This protein binds this small molecule.
Small molecule (SMILES): O=C(O)c1cc(=O)[nH]c(=O)[nH]1

Sequence of chain 1.A:
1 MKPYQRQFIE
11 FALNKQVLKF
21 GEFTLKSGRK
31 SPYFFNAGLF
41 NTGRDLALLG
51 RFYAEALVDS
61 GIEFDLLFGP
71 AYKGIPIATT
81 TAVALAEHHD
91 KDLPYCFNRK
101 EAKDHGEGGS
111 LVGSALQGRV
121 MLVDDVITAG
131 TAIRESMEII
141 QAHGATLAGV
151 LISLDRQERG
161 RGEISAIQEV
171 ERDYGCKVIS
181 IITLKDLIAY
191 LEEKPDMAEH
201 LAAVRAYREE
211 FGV

Binding-site contacts:
Ligand atom O72 contacts residue THR128 of chain 1.A at 3.6 Å.
Ligand atom N1 contacts residue PHE34 of chain 1.A at 3.8 Å.
Ligand atom O4 contacts residue PHE35 of chain 1.A at 3.2 Å (h-bond).
Ligand atom C4 contacts residue ARG156 of chain 1.A at 3.6 Å.
Ligand atom O2 contacts residue PHE35 of chain 1.A at 3.6 Å (h-bond).
Ligand atom C2 contacts residue PHE35 of chain 1.A at 3.7 Å (hydrophobic).
Ligand atom C5 contacts residue LEU25 of chain 1.A at 3.7 Å (hydrophobic).
Ligand atom C4 contacts residue PHE35 of chain 1.A at 3.8 Å (hydrophobic).
Ligand atom C6 contacts residue ARG156 of chain 1.A at 4.4 Å.
Ligand atom O4 contacts residue PHE34 of chain 1.A at 3.8 Å.
Ligand atom C2 contacts residue PHE34 of chain 1.A at 3.5 Å (hydrophobic).
Ligand atom O72 contacts residue LYS26 of chain 1.A at 4.3 Å.
Ligand atom C7 contacts residue THR128 of chain 1.A at 3.7 Å.
Ligand atom C2 contacts residue VAL126 of chain 1.A at 4.2 Å (hydrophobic).
Ligand atom C6 contacts residue THR128 of chain 1.A at 3.9 Å.
Ligand atom O71 contacts residue LYS26 of chain 1.A at 2.9 Å (salt-bridge).
Ligand atom O71 contacts residue THR128 of chain 1.A at 4.2 Å.
Ligand atom N1 contacts residue THR128 of chain 1.A at 3.6 Å.
Ligand atom O72 contacts residue LEU25 of chain 1.A at 3.9 Å.
Ligand atom C5 contacts residue PHE34 of chain 1.A at 3.7 Å (hydrophobic).
Ligand atom O4 contacts residue ARG156 of chain 1.A at 2.8 Å (salt-bridge).
Ligand atom C6 contacts residue PHE34 of chain 1.A at 3.8 Å (hydrophobic).
Ligand atom N3 contacts residue PHE35 of chain 1.A at 2.9 Å (h-bond).
Ligand atom O2 contacts residue VAL126 of chain 1.A at 3.8 Å.
Ligand atom C7 contacts residue LEU25 of chain 1.A at 3.8 Å (hydrophobic).
Ligand atom O71 contacts residue LEU25 of chain 1.A at 3.6 Å.
Ligand atom C4 contacts residue PHE34 of chain 1.A at 3.5 Å (hydrophobic).
Ligand atom O72 contacts residue ARG156 of chain 1.A at 4.4 Å.
Ligand atom N3 contacts residue PHE34 of chain 1.A at 3.4 Å.
Ligand atom C7 contacts residue LYS26 of chain 1.A at 3.9 Å.
Ligand atom C6 contacts residue LEU25 of chain 1.A at 4.1 Å (hydrophobic).
Ligand atom O2 contacts residue PHE34 of chain 1.A at 3.7 Å.
Ligand atom C5 contacts residue ARG156 of chain 1.A at 3.4 Å.